Sequence of chain 1.C:
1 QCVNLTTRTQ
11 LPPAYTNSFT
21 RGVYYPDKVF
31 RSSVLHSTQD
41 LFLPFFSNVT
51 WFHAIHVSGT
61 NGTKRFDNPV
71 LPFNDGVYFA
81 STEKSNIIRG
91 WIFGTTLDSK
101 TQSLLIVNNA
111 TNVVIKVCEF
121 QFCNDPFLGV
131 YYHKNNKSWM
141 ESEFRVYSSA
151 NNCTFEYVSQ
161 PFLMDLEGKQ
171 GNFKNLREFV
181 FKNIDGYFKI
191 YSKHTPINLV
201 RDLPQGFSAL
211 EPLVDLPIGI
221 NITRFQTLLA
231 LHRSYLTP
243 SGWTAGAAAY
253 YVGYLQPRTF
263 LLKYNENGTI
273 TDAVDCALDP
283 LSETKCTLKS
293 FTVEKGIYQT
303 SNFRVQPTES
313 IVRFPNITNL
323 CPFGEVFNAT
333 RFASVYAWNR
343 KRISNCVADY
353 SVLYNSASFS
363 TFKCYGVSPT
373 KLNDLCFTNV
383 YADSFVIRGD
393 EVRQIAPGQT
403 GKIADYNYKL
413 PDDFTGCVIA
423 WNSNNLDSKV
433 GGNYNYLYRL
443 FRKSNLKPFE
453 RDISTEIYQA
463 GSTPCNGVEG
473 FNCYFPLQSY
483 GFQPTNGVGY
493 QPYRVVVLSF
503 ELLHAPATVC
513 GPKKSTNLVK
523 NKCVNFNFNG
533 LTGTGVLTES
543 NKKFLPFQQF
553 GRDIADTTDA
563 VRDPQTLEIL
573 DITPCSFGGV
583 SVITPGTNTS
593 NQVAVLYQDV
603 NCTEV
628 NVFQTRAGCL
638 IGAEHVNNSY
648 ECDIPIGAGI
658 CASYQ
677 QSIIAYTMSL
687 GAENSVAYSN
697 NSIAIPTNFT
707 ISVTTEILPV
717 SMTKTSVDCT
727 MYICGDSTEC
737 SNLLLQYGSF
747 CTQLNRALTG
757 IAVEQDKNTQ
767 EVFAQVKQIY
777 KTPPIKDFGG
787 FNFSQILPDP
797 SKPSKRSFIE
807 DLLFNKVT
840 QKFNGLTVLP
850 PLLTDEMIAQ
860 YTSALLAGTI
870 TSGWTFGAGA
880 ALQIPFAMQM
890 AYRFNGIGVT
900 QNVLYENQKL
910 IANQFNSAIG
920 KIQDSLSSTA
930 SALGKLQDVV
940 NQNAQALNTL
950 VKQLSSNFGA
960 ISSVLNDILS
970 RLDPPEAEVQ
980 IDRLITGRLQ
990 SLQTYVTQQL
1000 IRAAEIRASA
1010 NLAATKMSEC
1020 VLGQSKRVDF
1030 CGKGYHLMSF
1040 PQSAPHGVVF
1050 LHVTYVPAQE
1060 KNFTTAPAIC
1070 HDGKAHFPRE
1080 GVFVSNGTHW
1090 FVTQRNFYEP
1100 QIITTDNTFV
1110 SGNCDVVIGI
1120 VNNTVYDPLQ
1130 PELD

Binding-site contacts:
Ligand atom N2 contacts residue ASN603 of chain 1.C at 2.8 Å (h-bond).
Ligand atom O7 contacts residue THR605 of chain 1.C at 3.4 Å.
Ligand atom C5 contacts residue ASN603 of chain 1.C at 3.8 Å.
Ligand atom O6 contacts residue GLN631 of chain 1.C at 3.7 Å.
Ligand atom C4 contacts residue ASN603 of chain 1.C at 4.3 Å.
Ligand atom C3 contacts residue ASN603 of chain 1.C at 3.8 Å.
Ligand atom C7 contacts residue THR605 of chain 1.C at 4.0 Å.
Ligand atom C8 contacts residue ASN603 of chain 1.C at 4.4 Å.
Ligand atom O5 contacts residue ASN603 of chain 1.C at 2.5 Å (h-bond).
Ligand atom C2 contacts residue ASN603 of chain 1.C at 2.5 Å.
Ligand atom O7 contacts residue ASN603 of chain 1.C at 3.5 Å (h-bond).
Ligand atom C1 contacts residue ASN603 of chain 1.C at 1.4 Å.
Ligand atom C7 contacts residue ASN603 of chain 1.C at 3.3 Å.

This protein binds this small molecule.
Small molecule (SMILES): CC(=O)N[C@@H]1[C@@H](O)[C@H](O)[C@@H](CO)O[C@H]1O